A small-molecule ligand and the protein it binds are described below.
Small molecule (SMILES): CC(=O)N[C@@H]1[C@@H](O)[C@H](O)[C@@H](CO)O[C@H]1O

Binding-site contacts:
Ligand atom C1 contacts residue SER27 of chain 1.A at 4.3 Å.
Ligand atom C6 contacts residue SER23 of chain 1.A at 3.8 Å.
Ligand atom O5 contacts residue SER23 of chain 1.A at 3.2 Å (h-bond).
Ligand atom C5 contacts residue SER27 of chain 1.A at 4.0 Å.
Ligand atom C5 contacts residue ASN25 of chain 1.A at 3.6 Å.
Ligand atom C4 contacts residue ASN25 of chain 1.A at 4.2 Å.
Ligand atom O7 contacts residue ASN25 of chain 1.A at 3.4 Å (h-bond).
Ligand atom N2 contacts residue ASN25 of chain 1.A at 2.9 Å (h-bond).
Ligand atom C1 contacts residue ASN25 of chain 1.A at 1.4 Å.
Ligand atom C1 contacts residue SER23 of chain 1.A at 4.0 Å.
Ligand atom C2 contacts residue ASN25 of chain 1.A at 2.4 Å.
Ligand atom C7 contacts residue ASN25 of chain 1.A at 3.4 Å.
Ligand atom C6 contacts residue SER27 of chain 1.A at 4.3 Å.
Ligand atom O6 contacts residue SER23 of chain 1.A at 2.7 Å (h-bond).
Ligand atom O5 contacts residue SER27 of chain 1.A at 3.9 Å.
Ligand atom O6 contacts residue SER27 of chain 1.A at 3.5 Å (h-bond).
Ligand atom C5 contacts residue SER23 of chain 1.A at 3.9 Å.
Ligand atom C3 contacts residue ASN25 of chain 1.A at 3.7 Å.
Ligand atom O5 contacts residue ASN25 of chain 1.A at 2.3 Å (h-bond).

Sequence of chain 1.A:
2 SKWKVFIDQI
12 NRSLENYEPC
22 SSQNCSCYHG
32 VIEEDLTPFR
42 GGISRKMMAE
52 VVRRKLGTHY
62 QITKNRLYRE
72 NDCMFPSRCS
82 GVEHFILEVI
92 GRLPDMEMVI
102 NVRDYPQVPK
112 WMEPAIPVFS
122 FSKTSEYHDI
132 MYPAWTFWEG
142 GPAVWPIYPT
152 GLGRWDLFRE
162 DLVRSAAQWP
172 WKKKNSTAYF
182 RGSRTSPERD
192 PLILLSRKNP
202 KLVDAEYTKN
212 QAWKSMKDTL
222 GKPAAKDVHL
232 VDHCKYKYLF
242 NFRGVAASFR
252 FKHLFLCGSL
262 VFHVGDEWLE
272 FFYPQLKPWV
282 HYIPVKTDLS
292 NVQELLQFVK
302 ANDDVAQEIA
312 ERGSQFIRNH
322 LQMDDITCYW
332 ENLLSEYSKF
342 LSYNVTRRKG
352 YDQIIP